Binding-site contacts:
Ligand atom O3 contacts residue MG1 of chain 1.Q at 2.2 Å.
Ligand atom O3P contacts residue GLY403 of chain 1.A at 2.9 Å (h-bond).
Ligand atom C3 contacts residue KCX201 of chain 1.A at 3.2 Å.
Ligand atom O7 contacts residue LYS177 of chain 1.A at 2.6 Å (salt-bridge).
Ligand atom O1P contacts residue LYS175 of chain 1.A at 3.4 Å.
Ligand atom C contacts residue MG1 of chain 1.Q at 2.9 Å.
Ligand atom O2P contacts residue LYS334 of chain 1.A at 2.7 Å (salt-bridge).
Ligand atom O3 contacts residue HIS294 of chain 1.A at 2.9 Å (h-bond).
Ligand atom O3 contacts residue GLU204 of chain 1.A at 2.9 Å (salt-bridge).
Ligand atom O7 contacts residue ASN123 of chain 1.B at 3.0 Å (h-bond).
Ligand atom O6P contacts residue ARG295 of chain 1.A at 2.9 Å (salt-bridge).
Ligand atom C3 contacts residue MG1 of chain 1.Q at 3.1 Å.
Ligand atom O7 contacts residue ASP203 of chain 1.A at 3.1 Å (salt-bridge).
Ligand atom O2 contacts residue KCX201 of chain 1.A at 3.2 Å (h-bond).
Ligand atom O1P contacts residue THR65 of chain 1.B at 2.6 Å (h-bond).
Ligand atom O2 contacts residue MG1 of chain 1.Q at 2.2 Å.
Ligand atom O2P contacts residue GLY381 of chain 1.A at 2.9 Å (h-bond).
Ligand atom O6 contacts residue GLU60 of chain 1.B at 3.3 Å (salt-bridge).
Ligand atom O4P contacts residue ARG295 of chain 1.A at 2.8 Å (salt-bridge).
Ligand atom O7 contacts residue MG1 of chain 1.Q at 2.2 Å.
Ligand atom O1 contacts residue LYS175 of chain 1.A at 3.1 Å (salt-bridge).
Ligand atom O2 contacts residue ASP203 of chain 1.A at 3.4 Å (salt-bridge).
Ligand atom P1 contacts residue THR65 of chain 1.B at 3.3 Å.
Ligand atom O3 contacts residue KCX201 of chain 1.A at 2.8 Å (h-bond).
Ligand atom O1P contacts residue GLY404 of chain 1.A at 2.8 Å (h-bond).
Ligand atom C2 contacts residue MG1 of chain 1.Q at 2.9 Å.
Ligand atom O2P contacts residue THR65 of chain 1.B at 3.3 Å (h-bond).
Ligand atom O7 contacts residue GLU204 of chain 1.A at 3.1 Å (salt-bridge).
Ligand atom O4 contacts residue GLY380 of chain 1.A at 3.3 Å (h-bond).
Ligand atom C contacts residue ASN123 of chain 1.B at 3.5 Å.
Ligand atom C contacts residue LYS175 of chain 1.A at 3.3 Å.
Ligand atom O2 contacts residue THR173 of chain 1.A at 3.1 Å (h-bond).
Ligand atom O5P contacts residue SER379 of chain 1.A at 3.3 Å (h-bond).
Ligand atom O7 contacts residue LYS175 of chain 1.A at 3.3 Å (salt-bridge).
Ligand atom O5P contacts residue HIS327 of chain 1.A at 2.8 Å (h-bond).
Ligand atom O6 contacts residue LYS334 of chain 1.A at 3.0 Å (salt-bridge).
Ligand atom O5 contacts residue LEU335 of chain 1.A at 3.3 Å.
Ligand atom O2P contacts residue TRP66 of chain 1.B at 3.2 Å.
Ligand atom O2 contacts residue LYS175 of chain 1.A at 3.0 Å (salt-bridge).
Ligand atom O4 contacts residue SER379 of chain 1.A at 2.8 Å (h-bond).

A small-molecule ligand and the protein it binds are described below.
Small molecule (SMILES): O=C(O)[C@@](O)(COP(=O)(O)O)[C@H](O)[C@H](O)COP(=O)(O)O

Sequence of chain 1.A:
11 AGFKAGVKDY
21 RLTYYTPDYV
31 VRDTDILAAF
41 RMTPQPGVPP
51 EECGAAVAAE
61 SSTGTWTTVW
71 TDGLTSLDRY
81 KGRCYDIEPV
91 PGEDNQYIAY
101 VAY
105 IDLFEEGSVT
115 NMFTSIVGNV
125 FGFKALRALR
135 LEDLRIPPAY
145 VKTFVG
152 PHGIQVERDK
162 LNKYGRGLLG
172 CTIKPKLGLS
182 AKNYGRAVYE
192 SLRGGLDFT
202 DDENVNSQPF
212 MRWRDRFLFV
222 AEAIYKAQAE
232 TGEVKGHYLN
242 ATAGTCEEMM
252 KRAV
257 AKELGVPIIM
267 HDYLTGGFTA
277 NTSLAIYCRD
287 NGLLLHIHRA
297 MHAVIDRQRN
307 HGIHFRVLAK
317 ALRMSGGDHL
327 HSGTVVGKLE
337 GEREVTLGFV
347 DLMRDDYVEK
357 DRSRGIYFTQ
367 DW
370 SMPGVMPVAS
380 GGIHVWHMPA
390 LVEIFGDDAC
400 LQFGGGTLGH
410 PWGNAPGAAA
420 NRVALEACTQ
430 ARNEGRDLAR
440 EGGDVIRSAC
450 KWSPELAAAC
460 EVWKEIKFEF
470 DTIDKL

Sequence of chain 1.B:
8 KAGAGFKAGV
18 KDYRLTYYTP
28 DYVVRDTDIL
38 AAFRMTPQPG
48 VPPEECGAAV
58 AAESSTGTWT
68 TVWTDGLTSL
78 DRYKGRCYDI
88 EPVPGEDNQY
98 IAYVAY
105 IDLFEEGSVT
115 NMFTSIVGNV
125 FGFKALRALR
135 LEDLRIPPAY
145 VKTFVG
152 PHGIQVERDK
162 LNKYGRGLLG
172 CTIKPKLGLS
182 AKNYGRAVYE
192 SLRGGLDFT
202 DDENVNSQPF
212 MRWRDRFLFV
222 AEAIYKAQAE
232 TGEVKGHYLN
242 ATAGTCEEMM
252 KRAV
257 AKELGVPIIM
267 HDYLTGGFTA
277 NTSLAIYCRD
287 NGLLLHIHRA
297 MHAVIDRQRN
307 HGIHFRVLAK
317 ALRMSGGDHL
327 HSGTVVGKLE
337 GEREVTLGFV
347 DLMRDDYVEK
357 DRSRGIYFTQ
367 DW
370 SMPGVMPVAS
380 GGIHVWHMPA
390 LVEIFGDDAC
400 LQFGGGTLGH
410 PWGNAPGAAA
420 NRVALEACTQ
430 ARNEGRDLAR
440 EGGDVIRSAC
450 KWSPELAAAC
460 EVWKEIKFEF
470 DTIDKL